This small molecule binds to this protein.
Small molecule (SMILES): CC(=O)N[C@H]1[C@H](O[C@H]2[C@H](O)[C@@H](NC(C)=O)CO[C@@H]2CO)O[C@H](CO)[C@@H](O)[C@@H]1O

Sequence of chain 1.B:
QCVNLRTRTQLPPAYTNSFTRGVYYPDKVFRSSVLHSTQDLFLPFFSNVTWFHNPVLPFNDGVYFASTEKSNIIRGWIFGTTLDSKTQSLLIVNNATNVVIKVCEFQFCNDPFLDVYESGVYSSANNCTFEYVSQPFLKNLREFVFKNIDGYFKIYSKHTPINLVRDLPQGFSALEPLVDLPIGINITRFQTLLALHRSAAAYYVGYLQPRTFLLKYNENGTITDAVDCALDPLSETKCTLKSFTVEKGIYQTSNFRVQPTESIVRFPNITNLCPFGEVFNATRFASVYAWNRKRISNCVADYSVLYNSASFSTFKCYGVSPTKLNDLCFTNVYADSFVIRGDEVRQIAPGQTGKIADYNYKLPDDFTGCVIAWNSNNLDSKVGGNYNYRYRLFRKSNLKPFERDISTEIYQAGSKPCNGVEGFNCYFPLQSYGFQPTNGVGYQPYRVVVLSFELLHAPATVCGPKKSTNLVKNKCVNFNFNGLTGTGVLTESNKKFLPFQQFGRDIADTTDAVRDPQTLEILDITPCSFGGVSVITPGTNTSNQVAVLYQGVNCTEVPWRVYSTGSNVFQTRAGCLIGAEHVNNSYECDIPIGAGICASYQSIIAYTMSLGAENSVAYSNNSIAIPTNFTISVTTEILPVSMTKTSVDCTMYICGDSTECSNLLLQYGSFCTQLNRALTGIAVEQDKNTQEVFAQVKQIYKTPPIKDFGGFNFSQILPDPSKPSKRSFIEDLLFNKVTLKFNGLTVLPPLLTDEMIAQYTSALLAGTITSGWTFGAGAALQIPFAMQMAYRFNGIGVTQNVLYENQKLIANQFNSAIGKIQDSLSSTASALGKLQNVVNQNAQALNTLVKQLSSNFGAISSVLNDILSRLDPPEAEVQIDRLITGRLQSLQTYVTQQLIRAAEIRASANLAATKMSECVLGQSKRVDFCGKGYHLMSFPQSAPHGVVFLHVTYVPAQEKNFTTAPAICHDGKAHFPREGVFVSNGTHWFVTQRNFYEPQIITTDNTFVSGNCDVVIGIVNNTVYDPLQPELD

Binding-site contacts:
Ligand atom C8 contacts residue ASN162 of chain 1.B at 3.3 Å.
Ligand atom C5 contacts residue ASN163 of chain 1.B at 3.7 Å.
Ligand atom C4 contacts residue ASN163 of chain 1.B at 4.3 Å.
Ligand atom N2 contacts residue ASN162 of chain 1.B at 4.2 Å.
Ligand atom O5 contacts residue ASN163 of chain 1.B at 2.5 Å (h-bond).
Ligand atom N2 contacts residue ASN163 of chain 1.B at 2.8 Å (h-bond).
Ligand atom C2 contacts residue ASN163 of chain 1.B at 2.5 Å.
Ligand atom C3 contacts residue ASN163 of chain 1.B at 3.8 Å.
Ligand atom O7 contacts residue ASN162 of chain 1.B at 2.6 Å (h-bond).
Ligand atom C7 contacts residue ASN162 of chain 1.B at 3.1 Å.
Ligand atom C7 contacts residue ASN163 of chain 1.B at 3.9 Å.
Ligand atom C1 contacts residue ASN163 of chain 1.B at 1.4 Å.